Sequence of chain 2.A:
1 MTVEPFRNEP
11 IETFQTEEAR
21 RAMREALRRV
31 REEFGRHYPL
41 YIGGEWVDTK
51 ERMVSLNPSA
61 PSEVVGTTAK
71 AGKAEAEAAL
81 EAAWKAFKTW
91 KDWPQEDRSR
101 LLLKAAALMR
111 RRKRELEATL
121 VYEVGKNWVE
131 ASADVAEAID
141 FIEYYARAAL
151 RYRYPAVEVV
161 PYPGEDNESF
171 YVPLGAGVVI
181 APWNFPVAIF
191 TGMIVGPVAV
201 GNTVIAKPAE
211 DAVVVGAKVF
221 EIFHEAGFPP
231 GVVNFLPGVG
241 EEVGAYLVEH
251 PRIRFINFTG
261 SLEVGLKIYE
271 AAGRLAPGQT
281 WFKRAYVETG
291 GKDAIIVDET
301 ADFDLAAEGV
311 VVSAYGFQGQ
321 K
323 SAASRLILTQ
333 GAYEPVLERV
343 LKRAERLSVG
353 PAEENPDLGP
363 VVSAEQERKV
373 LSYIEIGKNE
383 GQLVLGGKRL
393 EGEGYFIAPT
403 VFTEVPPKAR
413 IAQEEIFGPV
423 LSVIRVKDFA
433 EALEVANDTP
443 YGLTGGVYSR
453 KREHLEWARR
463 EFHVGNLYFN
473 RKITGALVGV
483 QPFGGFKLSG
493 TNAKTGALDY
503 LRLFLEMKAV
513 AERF

The small molecule below binds the protein below.
Small molecule (SMILES): O=C(O)[C@@H]1CCCN1

Binding-site contacts:
Ligand atom C contacts residue THR476 of chain 2.A at 4.3 Å.
Ligand atom CG contacts residue CSO322 of chain 2.A at 4.2 Å.
Ligand atom CD contacts residue GLU137 of chain 2.A at 3.2 Å.
Ligand atom OXT contacts residue PHE185 of chain 2.A at 4.2 Å.
Ligand atom CD contacts residue PHE485 of chain 2.A at 3.6 Å (hydrophobic).
Ligand atom N contacts residue ALA478 of chain 2.A at 3.8 Å.
Ligand atom CB contacts residue PHE185 of chain 2.A at 3.8 Å (hydrophobic).
Ligand atom O contacts residue PHE485 of chain 2.A at 3.7 Å.
Ligand atom CB contacts residue PHE485 of chain 2.A at 4.2 Å (hydrophobic).
Ligand atom OXT contacts residue LYS321 of chain 2.A at 4.2 Å.
Ligand atom CG contacts residue GLU137 of chain 2.A at 4.0 Å.
Ligand atom O contacts residue THR476 of chain 2.A at 4.0 Å.
Ligand atom C contacts residue SER323 of chain 2.A at 3.5 Å.
Ligand atom OXT contacts residue SER323 of chain 2.A at 2.7 Å (h-bond).
Ligand atom C contacts residue GLY477 of chain 2.A at 3.2 Å.
Ligand atom N contacts residue GLU137 of chain 2.A at 3.1 Å (salt-bridge).
Ligand atom CB contacts residue CSO322 of chain 2.A at 3.5 Å.
Ligand atom CA contacts residue PHE185 of chain 2.A at 3.9 Å (hydrophobic).
Ligand atom C contacts residue PHE485 of chain 2.A at 4.5 Å (hydrophobic).
Ligand atom OXT contacts residue THR476 of chain 2.A at 3.8 Å.
Ligand atom O contacts residue SER323 of chain 2.A at 3.9 Å.
Ligand atom O contacts residue ALA478 of chain 2.A at 3.0 Å (h-bond).
Ligand atom CA contacts residue GLU137 of chain 2.A at 4.0 Å.
Ligand atom OXT contacts residue ALA478 of chain 2.A at 4.3 Å.
Ligand atom CG contacts residue PHE485 of chain 2.A at 3.6 Å (hydrophobic).
Ligand atom OXT contacts residue GLY477 of chain 2.A at 2.9 Å (h-bond).
Ligand atom CG contacts residue ILE189 of chain 2.A at 3.9 Å (hydrophobic).
Ligand atom O contacts residue GLY477 of chain 2.A at 3.2 Å (h-bond).
Ligand atom C contacts residue ALA478 of chain 2.A at 3.8 Å (hydrophobic).